Binding-site contacts:
Ligand atom C3 contacts residue MET121 of chain 1.D at 3.7 Å (hydrophobic).
Ligand atom C9 contacts residue TYR163 of chain 1.E at 3.2 Å (hydrophobic).
Ligand atom C3 contacts residue PHE68 of chain 1.D at 3.8 Å (hydrophobic).
Ligand atom F contacts residue THR210 of chain 1.E at 3.2 Å.
Ligand atom C10 contacts residue THR208 of chain 1.E at 3.8 Å.
Ligand atom F contacts residue SER209 of chain 1.E at 3.1 Å.
Ligand atom C12 contacts residue THR133 of chain 1.D at 3.9 Å.
Ligand atom C2 contacts residue THR133 of chain 1.D at 3.7 Å.
Ligand atom C contacts residue THR210 of chain 1.E at 3.6 Å.
Ligand atom N contacts residue MET121 of chain 1.D at 3.9 Å.
Ligand atom BR contacts residue ILE215 of chain 1.E at 3.6 Å.
Ligand atom C2 contacts residue PHE68 of chain 1.D at 3.9 Å (hydrophobic).
Ligand atom N3 contacts residue THR208 of chain 1.E at 3.8 Å.
Ligand atom BR contacts residue TYR213 of chain 1.E at 3.5 Å.
Ligand atom C11 contacts residue PHE68 of chain 1.D at 3.9 Å (hydrophobic).
Ligand atom C11 contacts residue TYR49 of chain 1.D at 3.3 Å (hydrophobic).
Ligand atom C8 contacts residue PHE103 of chain 1.E at 3.8 Å (hydrophobic).
Ligand atom C11 contacts residue THR208 of chain 1.E at 4.0 Å.
Ligand atom C8 contacts residue TYR163 of chain 1.E at 3.5 Å (hydrophobic).
Ligand atom N contacts residue THR133 of chain 1.D at 2.7 Å (h-bond).
Ligand atom BR contacts residue SER162 of chain 1.E at 3.1 Å.
Ligand atom C8 contacts residue SER162 of chain 1.E at 3.1 Å.
Ligand atom N3 contacts residue TYR49 of chain 1.D at 3.6 Å.
Ligand atom N2 contacts residue THR208 of chain 1.E at 4.0 Å.
Ligand atom C7 contacts residue SER162 of chain 1.E at 3.6 Å.
Ligand atom C7 contacts residue TYR213 of chain 1.E at 3.7 Å (hydrophobic).
Ligand atom C12 contacts residue PHE68 of chain 1.D at 3.9 Å (hydrophobic).
Ligand atom N contacts residue PHE68 of chain 1.D at 3.8 Å.
Ligand atom C3 contacts residue TYR163 of chain 1.E at 4.0 Å (hydrophobic).
Ligand atom C7 contacts residue PHE103 of chain 1.E at 3.5 Å (hydrophobic).
Ligand atom F1 contacts residue TYR49 of chain 1.D at 4.0 Å.
Ligand atom BR contacts residue PHE103 of chain 1.E at 3.5 Å.
Ligand atom N4 contacts residue THR208 of chain 1.E at 3.6 Å.
Ligand atom F1 contacts residue PHE68 of chain 1.D at 3.2 Å.
Ligand atom C8 contacts residue TYR213 of chain 1.E at 3.4 Å (hydrophobic).
Ligand atom C contacts residue THR208 of chain 1.E at 3.6 Å.
Ligand atom C3 contacts residue THR133 of chain 1.D at 3.6 Å.
Ligand atom C9 contacts residue TYR213 of chain 1.E at 3.8 Å (hydrophobic).
Ligand atom C1 contacts residue THR210 of chain 1.E at 3.8 Å.
Ligand atom N2 contacts residue PHE68 of chain 1.D at 3.7 Å.

Sequence of chain 1.D:
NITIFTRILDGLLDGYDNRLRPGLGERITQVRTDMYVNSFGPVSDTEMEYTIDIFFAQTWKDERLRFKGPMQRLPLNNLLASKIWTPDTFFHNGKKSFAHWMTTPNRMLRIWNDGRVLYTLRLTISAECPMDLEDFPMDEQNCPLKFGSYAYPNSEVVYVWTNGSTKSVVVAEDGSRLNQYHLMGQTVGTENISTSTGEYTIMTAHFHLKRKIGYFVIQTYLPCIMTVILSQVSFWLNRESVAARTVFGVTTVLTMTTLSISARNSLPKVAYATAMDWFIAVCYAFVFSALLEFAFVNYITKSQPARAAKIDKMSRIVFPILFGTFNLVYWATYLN

This protein binds this small molecule.
Small molecule (SMILES): FC(F)c1ncn2c1Cn1ncnc1-c1cc(Br)ccc1-2

Sequence of chain 1.E:
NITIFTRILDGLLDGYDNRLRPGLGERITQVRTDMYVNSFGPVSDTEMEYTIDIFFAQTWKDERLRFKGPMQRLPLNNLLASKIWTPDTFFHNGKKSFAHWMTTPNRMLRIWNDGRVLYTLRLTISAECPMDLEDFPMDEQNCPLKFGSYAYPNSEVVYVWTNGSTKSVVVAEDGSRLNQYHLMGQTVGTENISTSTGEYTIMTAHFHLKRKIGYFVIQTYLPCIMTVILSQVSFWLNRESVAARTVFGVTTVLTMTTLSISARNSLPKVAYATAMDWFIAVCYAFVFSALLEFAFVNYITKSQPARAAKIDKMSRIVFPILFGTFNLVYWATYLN